A small-molecule ligand and the protein it binds are described below.
Small molecule (SMILES): CC(=O)N[C@@H]1[C@@H](O)[C@H](O)[C@@H](CO)O[C@H]1O

Binding-site contacts:
Ligand atom C4 contacts residue TYR297 of chain 1.C at 3.5 Å (hydrophobic).
Ligand atom O7 contacts residue CYS298 of chain 1.C at 2.6 Å (h-bond).
Ligand atom O3 contacts residue ASP296 of chain 1.C at 3.5 Å (salt-bridge).
Ligand atom C1 contacts residue ASN166 of chain 1.C at 1.5 Å.
Ligand atom C8 contacts residue CYS165 of chain 1.C at 3.6 Å (hydrophobic).
Ligand atom C3 contacts residue TYR297 of chain 1.C at 3.7 Å (hydrophobic).
Ligand atom O7 contacts residue ILE299 of chain 1.C at 4.0 Å.
Ligand atom C7 contacts residue ASN166 of chain 1.C at 3.1 Å.
Ligand atom C2 contacts residue TYR297 of chain 1.C at 3.8 Å (hydrophobic).
Ligand atom C2 contacts residue ASN166 of chain 1.C at 2.5 Å.
Ligand atom C5 contacts residue ASN166 of chain 1.C at 3.7 Å.
Ligand atom C7 contacts residue TYR297 of chain 1.C at 3.9 Å (hydrophobic).
Ligand atom C7 contacts residue CYS298 of chain 1.C at 3.2 Å (hydrophobic).
Ligand atom C8 contacts residue CYS298 of chain 1.C at 3.1 Å (hydrophobic).
Ligand atom C8 contacts residue TYR297 of chain 1.C at 4.4 Å (hydrophobic).
Ligand atom N2 contacts residue TYR297 of chain 1.C at 4.5 Å.
Ligand atom N2 contacts residue CYS298 of chain 1.C at 4.3 Å.
Ligand atom C3 contacts residue ASN166 of chain 1.C at 3.9 Å.
Ligand atom C8 contacts residue ASN166 of chain 1.C at 3.4 Å.
Ligand atom O3 contacts residue TYR297 of chain 1.C at 3.2 Å.
Ligand atom O7 contacts residue TYR297 of chain 1.C at 3.4 Å.
Ligand atom O4 contacts residue TYR297 of chain 1.C at 3.8 Å.
Ligand atom O5 contacts residue ASN166 of chain 1.C at 2.4 Å (h-bond).
Ligand atom O7 contacts residue ASN166 of chain 1.C at 3.2 Å (h-bond).
Ligand atom N2 contacts residue ASN166 of chain 1.C at 3.0 Å (h-bond).
Ligand atom C8 contacts residue ARG56 of chain 1.B at 3.6 Å.
Ligand atom C8 contacts residue ASN164 of chain 1.C at 3.2 Å.
Ligand atom C4 contacts residue ASN166 of chain 1.C at 4.3 Å.

Sequence of chain 1.B:
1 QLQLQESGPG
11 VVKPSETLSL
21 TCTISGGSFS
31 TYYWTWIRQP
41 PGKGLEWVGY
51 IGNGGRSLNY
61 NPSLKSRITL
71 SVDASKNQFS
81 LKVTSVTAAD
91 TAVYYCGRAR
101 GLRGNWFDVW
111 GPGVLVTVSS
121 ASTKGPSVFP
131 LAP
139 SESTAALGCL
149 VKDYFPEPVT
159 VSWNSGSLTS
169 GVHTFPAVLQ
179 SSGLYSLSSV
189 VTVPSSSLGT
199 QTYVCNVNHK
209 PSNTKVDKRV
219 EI

Sequence of chain 1.C:
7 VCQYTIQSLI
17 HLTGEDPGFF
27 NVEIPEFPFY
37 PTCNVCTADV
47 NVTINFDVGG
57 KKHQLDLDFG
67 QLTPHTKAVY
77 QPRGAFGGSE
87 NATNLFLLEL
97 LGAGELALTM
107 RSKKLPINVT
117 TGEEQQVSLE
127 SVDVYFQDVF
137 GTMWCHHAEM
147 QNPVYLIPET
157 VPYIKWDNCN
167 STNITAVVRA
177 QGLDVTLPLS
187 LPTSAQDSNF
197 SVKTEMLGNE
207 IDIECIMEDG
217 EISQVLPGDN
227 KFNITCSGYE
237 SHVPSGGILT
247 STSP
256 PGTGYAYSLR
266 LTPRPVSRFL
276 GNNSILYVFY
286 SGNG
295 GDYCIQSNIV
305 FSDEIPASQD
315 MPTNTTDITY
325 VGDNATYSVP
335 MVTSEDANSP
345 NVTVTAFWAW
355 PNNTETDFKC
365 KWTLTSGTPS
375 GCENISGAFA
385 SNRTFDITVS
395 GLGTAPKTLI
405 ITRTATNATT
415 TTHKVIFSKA